Sequence of chain 1.S:
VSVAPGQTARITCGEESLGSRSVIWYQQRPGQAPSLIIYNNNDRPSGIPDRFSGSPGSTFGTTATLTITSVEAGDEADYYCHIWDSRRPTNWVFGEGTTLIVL

Binding-site contacts:
Ligand atom C7 contacts residue ASN107 of chain 1.F at 3.2 Å.
Ligand atom C1 contacts residue ASN107 of chain 1.F at 3.4 Å.
Ligand atom O7 contacts residue ASN107 of chain 1.F at 3.8 Å.
Ligand atom C4 contacts residue TYR50 of chain 1.Q at 4.0 Å (hydrophobic).
Ligand atom C8 contacts residue PHE114 of chain 1.Q at 4.0 Å (hydrophobic).
Ligand atom O7 contacts residue PHE114 of chain 1.Q at 3.4 Å.
Ligand atom C8 contacts residue ASN107 of chain 1.F at 3.4 Å.
Ligand atom O5 contacts residue THR109 of chain 1.F at 4.4 Å.
Ligand atom C3 contacts residue THR94 of chain 1.S at 4.4 Å.
Ligand atom O3 contacts residue THR94 of chain 1.S at 4.5 Å.
Ligand atom C8 contacts residue THR94 of chain 1.S at 3.8 Å.
Ligand atom O6 contacts residue THR115 of chain 1.Q at 3.1 Å (h-bond).
Ligand atom C2 contacts residue ASN107 of chain 1.F at 3.8 Å.
Ligand atom N2 contacts residue THR94 of chain 1.S at 3.5 Å (h-bond).
Ligand atom C2 contacts residue THR94 of chain 1.S at 4.5 Å.
Ligand atom C7 contacts residue PHE114 of chain 1.Q at 4.0 Å (hydrophobic).
Ligand atom O4 contacts residue ASP56 of chain 1.Q at 4.0 Å.
Ligand atom O6 contacts residue THR109 of chain 1.F at 4.5 Å.
Ligand atom C6 contacts residue THR109 of chain 1.F at 3.9 Å.
Ligand atom N2 contacts residue ASN107 of chain 1.F at 3.1 Å (h-bond).
Ligand atom O4 contacts residue TYR50 of chain 1.Q at 4.2 Å.
Ligand atom C8 contacts residue TRP88 of chain 1.S at 4.4 Å (hydrophobic).
Ligand atom O5 contacts residue ASN107 of chain 1.F at 4.4 Å.
Ligand atom O3 contacts residue ASN58 of chain 1.Q at 4.4 Å.
Ligand atom C8 contacts residue ASP89 of chain 1.S at 3.9 Å.
Ligand atom O2 contacts residue ASP56 of chain 1.Q at 3.5 Å (salt-bridge).
Ligand atom C7 contacts residue THR94 of chain 1.S at 4.2 Å.
Ligand atom C6 contacts residue THR115 of chain 1.Q at 3.3 Å.
Ligand atom O7 contacts residue ASN58 of chain 1.Q at 3.9 Å.

Sequence of chain 1.Q:
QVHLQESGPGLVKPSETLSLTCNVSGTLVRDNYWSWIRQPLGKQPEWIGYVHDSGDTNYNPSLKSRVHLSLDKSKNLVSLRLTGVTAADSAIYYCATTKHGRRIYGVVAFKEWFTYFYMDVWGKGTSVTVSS

This protein binds this small molecule.
Small molecule (SMILES): CC(=O)N[C@H]1[C@H](O[C@H]2[C@H](O)[C@@H](NC(C)=O)CO[C@@H]2CO)O[C@H](CO)[C@@H](O[C@@H]2O[C@H](CO)[C@@H](O)[C@H](O[C@H]3O[C@H](CO)[C@@H](O)[C@H](O)[C@@H]3O)[C@@H]2O)[C@@H]1O

Sequence of chain 1.F:
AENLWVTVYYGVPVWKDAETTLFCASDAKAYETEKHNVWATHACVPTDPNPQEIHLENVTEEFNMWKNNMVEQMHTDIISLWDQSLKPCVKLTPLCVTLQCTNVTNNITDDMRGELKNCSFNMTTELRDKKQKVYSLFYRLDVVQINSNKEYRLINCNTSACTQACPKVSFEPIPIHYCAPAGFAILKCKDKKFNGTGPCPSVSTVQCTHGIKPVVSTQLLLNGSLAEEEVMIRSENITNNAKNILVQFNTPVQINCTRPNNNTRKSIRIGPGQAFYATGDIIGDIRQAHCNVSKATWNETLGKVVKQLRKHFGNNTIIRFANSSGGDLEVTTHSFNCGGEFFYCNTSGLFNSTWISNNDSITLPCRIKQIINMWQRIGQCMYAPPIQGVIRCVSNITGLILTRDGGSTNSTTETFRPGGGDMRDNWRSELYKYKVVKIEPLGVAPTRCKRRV